A small-molecule ligand and the protein it binds are described below.
Small molecule (SMILES): CN[C@@H]1C[C@H]2O[C@@](C)([C@@H]1OC)n1c3ccccc3c3c4c(c5c6ccccc6n2c5c31)C(=O)NC4

Binding-site contacts:
Ligand atom C8 contacts residue ALA45 of chain 1.A at 3.6 Å (hydrophobic).
Ligand atom C28 contacts residue GLU145 of chain 1.A at 3.0 Å.
Ligand atom C26 contacts residue GLY27 of chain 1.A at 3.6 Å.
Ligand atom N4 contacts residue GLU145 of chain 1.A at 2.8 Å (salt-bridge).
Ligand atom C15 contacts residue ASP159 of chain 1.A at 3.4 Å.
Ligand atom N1 contacts residue ALA45 of chain 1.A at 3.2 Å.
Ligand atom C4 contacts residue VAL98 of chain 1.A at 3.1 Å (hydrophobic).
Ligand atom C3 contacts residue GLY101 of chain 1.A at 3.8 Å.
Ligand atom C8 contacts residue VAL98 of chain 1.A at 3.7 Å (hydrophobic).
Ligand atom C10 contacts residue LEU148 of chain 1.A at 3.5 Å (hydrophobic).
Ligand atom O4 contacts residue LEU24 of chain 1.A at 3.6 Å.
Ligand atom C8 contacts residue GLU96 of chain 1.A at 3.6 Å.
Ligand atom C26 contacts residue VAL26 of chain 1.A at 3.7 Å (hydrophobic).
Ligand atom N4 contacts residue GLU102 of chain 1.A at 2.7 Å (salt-bridge).
Ligand atom C3 contacts residue TYR97 of chain 1.A at 3.7 Å (hydrophobic).
Ligand atom C9 contacts residue ALA45 of chain 1.A at 3.4 Å (hydrophobic).
Ligand atom O5 contacts residue VAL98 of chain 1.A at 2.6 Å (h-bond).
Ligand atom C7 contacts residue LEU148 of chain 1.A at 3.3 Å (hydrophobic).
Ligand atom C3 contacts residue VAL98 of chain 1.A at 3.3 Å (hydrophobic).
Ligand atom C25 contacts residue LEU24 of chain 1.A at 3.5 Å (hydrophobic).
Ligand atom C4 contacts residue LEU24 of chain 1.A at 3.7 Å (hydrophobic).
Ligand atom N1 contacts residue ILE79 of chain 1.A at 3.6 Å.
Ligand atom O4 contacts residue GLY25 of chain 1.A at 3.4 Å.
Ligand atom C28 contacts residue GLU102 of chain 1.A at 3.1 Å.
Ligand atom C24 contacts residue GLU102 of chain 1.A at 3.6 Å.
Ligand atom C3 contacts residue LEU24 of chain 1.A at 3.6 Å (hydrophobic).
Ligand atom C27 contacts residue ASN146 of chain 1.A at 3.6 Å.
Ligand atom N1 contacts residue GLU96 of chain 1.A at 2.6 Å (salt-bridge).
Ligand atom C9 contacts residue GLU96 of chain 1.A at 3.7 Å.
Ligand atom C6 contacts residue LEU148 of chain 1.A at 3.5 Å (hydrophobic).
Ligand atom C16 contacts residue ASP159 of chain 1.A at 3.2 Å.
Ligand atom C16 contacts residue VAL32 of chain 1.A at 3.8 Å (hydrophobic).
Ligand atom C4 contacts residue TYR97 of chain 1.A at 3.5 Å (hydrophobic).
Ligand atom C17 contacts residue VAL32 of chain 1.A at 3.7 Å (hydrophobic).
Ligand atom C13 contacts residue ALA158 of chain 1.A at 3.5 Å (hydrophobic).
Ligand atom C23 contacts residue GLU102 of chain 1.A at 3.5 Å.
Ligand atom C2 contacts residue LEU24 of chain 1.A at 3.7 Å (hydrophobic).
Ligand atom C14 contacts residue ALA158 of chain 1.A at 3.2 Å (hydrophobic).
Ligand atom C26 contacts residue GLY25 of chain 1.A at 3.7 Å.
Ligand atom O5 contacts residue TYR97 of chain 1.A at 3.2 Å.

Sequence of chain 1.A:
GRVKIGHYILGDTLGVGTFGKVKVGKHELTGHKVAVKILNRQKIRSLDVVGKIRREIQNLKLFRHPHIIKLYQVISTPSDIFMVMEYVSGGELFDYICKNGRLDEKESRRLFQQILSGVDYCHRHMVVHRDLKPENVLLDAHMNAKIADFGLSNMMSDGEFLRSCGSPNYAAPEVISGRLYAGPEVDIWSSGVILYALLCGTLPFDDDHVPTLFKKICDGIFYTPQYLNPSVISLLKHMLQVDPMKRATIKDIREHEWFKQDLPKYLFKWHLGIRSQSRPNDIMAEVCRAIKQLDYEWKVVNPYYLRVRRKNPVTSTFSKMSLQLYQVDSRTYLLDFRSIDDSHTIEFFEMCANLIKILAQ